A protein and the small-molecule ligand that binds it are described below.
Small molecule (SMILES): N[C@@H](CCC(=O)O)C(=O)O

Sequence of chain 1.A:
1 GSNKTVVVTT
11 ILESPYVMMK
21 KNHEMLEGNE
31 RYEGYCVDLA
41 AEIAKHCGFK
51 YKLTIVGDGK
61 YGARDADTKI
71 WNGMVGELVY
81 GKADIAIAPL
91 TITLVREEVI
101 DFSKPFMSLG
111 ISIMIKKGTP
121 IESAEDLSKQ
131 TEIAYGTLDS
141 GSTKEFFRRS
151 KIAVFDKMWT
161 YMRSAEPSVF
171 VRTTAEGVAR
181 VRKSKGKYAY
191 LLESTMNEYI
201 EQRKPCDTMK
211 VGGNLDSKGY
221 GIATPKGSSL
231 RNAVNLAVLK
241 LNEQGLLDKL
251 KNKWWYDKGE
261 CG

Binding-site contacts:
Ligand atom O contacts residue SER142 of chain 1.A at 2.9 Å (h-bond).
Ligand atom C contacts residue ARG96 of chain 1.A at 3.4 Å.
Ligand atom CA contacts residue SER142 of chain 1.A at 3.2 Å.
Ligand atom N contacts residue GLU193 of chain 1.A at 2.8 Å (salt-bridge).
Ligand atom OXT contacts residue SER142 of chain 1.A at 4.0 Å.
Ligand atom CD contacts residue THR143 of chain 1.A at 3.3 Å.
Ligand atom CA contacts residue PRO89 of chain 1.A at 4.1 Å (hydrophobic).
Ligand atom OXT contacts residue PRO89 of chain 1.A at 3.8 Å.
Ligand atom OE2 contacts residue SER142 of chain 1.A at 3.3 Å (h-bond).
Ligand atom O contacts residue TYR61 of chain 1.A at 3.5 Å.
Ligand atom O contacts residue GLY141 of chain 1.A at 3.3 Å.
Ligand atom CB contacts residue TYR61 of chain 1.A at 3.6 Å (hydrophobic).
Ligand atom OXT contacts residue LEU90 of chain 1.A at 3.6 Å.
Ligand atom CA contacts residue GLU193 of chain 1.A at 3.3 Å.
Ligand atom C contacts residue THR91 of chain 1.A at 3.7 Å.
Ligand atom C contacts residue SER142 of chain 1.A at 3.3 Å.
Ligand atom OE2 contacts residue GLY141 of chain 1.A at 3.7 Å.
Ligand atom N contacts residue SER142 of chain 1.A at 4.0 Å.
Ligand atom CA contacts residue THR91 of chain 1.A at 3.4 Å.
Ligand atom OXT contacts residue THR91 of chain 1.A at 2.9 Å (h-bond).
Ligand atom OE2 contacts residue GLU193 of chain 1.A at 4.3 Å.
Ligand atom OXT contacts residue ARG96 of chain 1.A at 2.8 Å (salt-bridge).
Ligand atom N contacts residue TYR61 of chain 1.A at 4.1 Å.
Ligand atom OE2 contacts residue THR143 of chain 1.A at 3.0 Å (h-bond).
Ligand atom CB contacts residue GLU193 of chain 1.A at 4.0 Å.
Ligand atom N contacts residue TYR220 of chain 1.A at 3.7 Å.
Ligand atom N contacts residue THR91 of chain 1.A at 2.8 Å (h-bond).
Ligand atom CB contacts residue LEU138 of chain 1.A at 4.1 Å (hydrophobic).
Ligand atom OE2 contacts residue LEU138 of chain 1.A at 4.2 Å.
Ligand atom OE1 contacts residue THR143 of chain 1.A at 2.6 Å (h-bond).
Ligand atom OE1 contacts residue GLU193 of chain 1.A at 3.7 Å.
Ligand atom OXT contacts residue TYR61 of chain 1.A at 3.6 Å.
Ligand atom CG contacts residue LEU138 of chain 1.A at 3.8 Å (hydrophobic).
Ligand atom CD contacts residue LEU138 of chain 1.A at 4.1 Å (hydrophobic).
Ligand atom O contacts residue ARG96 of chain 1.A at 2.8 Å (salt-bridge).
Ligand atom CD contacts residue GLU193 of chain 1.A at 3.8 Å.
Ligand atom CA contacts residue TYR61 of chain 1.A at 4.1 Å (hydrophobic).
Ligand atom CG contacts residue GLU193 of chain 1.A at 3.5 Å.
Ligand atom C contacts residue TYR61 of chain 1.A at 3.8 Å (hydrophobic).
Ligand atom N contacts residue PRO89 of chain 1.A at 2.9 Å (h-bond).